Binding-site contacts:
Ligand atom N1 contacts residue ILE5 of chain 1.A at 3.7 Å.
Ligand atom C2 contacts residue ALA6 of chain 1.A at 3.6 Å (hydrophobic).
Ligand atom NA2 contacts residue ALA7 of chain 1.A at 3.8 Å.
Ligand atom O1 contacts residue PHE31 of chain 1.A at 3.3 Å.
Ligand atom C7 contacts residue PHE31 of chain 1.A at 3.7 Å (hydrophobic).
Ligand atom C4 contacts residue ASP27 of chain 1.A at 3.5 Å.
Ligand atom N8 contacts residue ALA6 of chain 1.A at 3.7 Å.
Ligand atom C9 contacts residue ILE94 of chain 1.A at 3.9 Å (hydrophobic).
Ligand atom N3 contacts residue ASP27 of chain 1.A at 2.7 Å (salt-bridge).
Ligand atom N1 contacts residue ALA7 of chain 1.A at 3.5 Å (h-bond).
Ligand atom C2 contacts residue ASP27 of chain 1.A at 3.7 Å.
Ligand atom C13 contacts residue ILE50 of chain 1.A at 3.8 Å (hydrophobic).
Ligand atom CG contacts residue LYS32 of chain 1.A at 3.7 Å.
Ligand atom O4 contacts residue ASP27 of chain 1.A at 3.5 Å (salt-bridge).
Ligand atom NA2 contacts residue ALA6 of chain 1.A at 3.5 Å (h-bond).
Ligand atom C14 contacts residue ILE50 of chain 1.A at 3.9 Å (hydrophobic).
Ligand atom O1 contacts residue LYS32 of chain 1.A at 3.9 Å.
Ligand atom CT contacts residue ARG57 of chain 1.A at 3.6 Å.
Ligand atom N8 contacts residue ILE5 of chain 1.A at 3.4 Å (h-bond).
Ligand atom NA2 contacts residue THR113 of chain 1.A at 3.3 Å (h-bond).
Ligand atom C16 contacts residue PHE31 of chain 1.A at 3.6 Å (hydrophobic).
Ligand atom N1 contacts residue PHE31 of chain 1.A at 3.6 Å.
Ligand atom N8 contacts residue TYR100 of chain 1.A at 3.6 Å.
Ligand atom C8A contacts residue PHE31 of chain 1.A at 3.4 Å (hydrophobic).
Ligand atom C7 contacts residue ILE94 of chain 1.A at 3.3 Å (hydrophobic).
Ligand atom C4A contacts residue PHE31 of chain 1.A at 3.8 Å (hydrophobic).
Ligand atom O contacts residue ARG52 of chain 1.A at 2.7 Å (salt-bridge).
Ligand atom N3 contacts residue ALA7 of chain 1.A at 3.5 Å.
Ligand atom O2 contacts residue ARG57 of chain 1.A at 2.8 Å (salt-bridge).
Ligand atom C7 contacts residue TYR100 of chain 1.A at 3.8 Å (hydrophobic).
Ligand atom O1 contacts residue ARG57 of chain 1.A at 2.9 Å (salt-bridge).
Ligand atom O2 contacts residue LYS32 of chain 1.A at 3.5 Å (salt-bridge).
Ligand atom N8 contacts residue PHE31 of chain 1.A at 3.5 Å.
Ligand atom C8A contacts residue ALA6 of chain 1.A at 3.9 Å (hydrophobic).
Ligand atom C15 contacts residue PHE31 of chain 1.A at 3.9 Å (hydrophobic).
Ligand atom C contacts residue ARG52 of chain 1.A at 3.8 Å.
Ligand atom O4 contacts residue LEU28 of chain 1.A at 3.5 Å.
Ligand atom N1 contacts residue ALA6 of chain 1.A at 3.3 Å.
Ligand atom C2 contacts residue ALA7 of chain 1.A at 3.6 Å (hydrophobic).
Ligand atom NA2 contacts residue ASP27 of chain 1.A at 3.0 Å (salt-bridge).

This protein binds this small molecule.
Small molecule (SMILES): Nc1nc(=O)c2c([nH]1)NCC(CNc1ccc(C(=O)N[C@@H](CCC(=O)O)C(=O)O)cc1)=N2

Sequence of chain 1.A:
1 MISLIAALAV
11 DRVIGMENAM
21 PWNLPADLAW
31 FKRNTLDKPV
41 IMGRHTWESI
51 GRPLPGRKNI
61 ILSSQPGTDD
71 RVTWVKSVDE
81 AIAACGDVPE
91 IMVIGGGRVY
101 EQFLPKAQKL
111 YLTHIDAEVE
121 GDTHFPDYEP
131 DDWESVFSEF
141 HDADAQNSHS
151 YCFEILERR